Sequence of chain 1.A:
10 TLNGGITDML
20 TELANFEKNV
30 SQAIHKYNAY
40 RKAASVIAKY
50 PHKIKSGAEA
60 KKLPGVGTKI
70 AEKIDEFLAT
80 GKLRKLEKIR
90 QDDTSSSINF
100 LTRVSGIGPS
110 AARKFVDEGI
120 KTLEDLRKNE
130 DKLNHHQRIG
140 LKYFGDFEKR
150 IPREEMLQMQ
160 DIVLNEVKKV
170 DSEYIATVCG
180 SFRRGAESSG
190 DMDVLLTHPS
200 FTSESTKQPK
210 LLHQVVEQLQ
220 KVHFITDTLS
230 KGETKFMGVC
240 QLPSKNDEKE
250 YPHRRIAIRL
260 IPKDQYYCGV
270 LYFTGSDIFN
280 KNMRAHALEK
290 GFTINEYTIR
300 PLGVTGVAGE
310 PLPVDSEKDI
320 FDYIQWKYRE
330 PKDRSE

Binding-site contacts:
Ligand atom PA contacts residue MG1 of chain 1.F at 3.7 Å.
Ligand atom C2' contacts residue ASN279 of chain 1.A at 3.3 Å.
Ligand atom O2B contacts residue SER180 of chain 1.A at 3.1 Å (h-bond).
Ligand atom O3' contacts residue GLY179 of chain 1.A at 3.7 Å.
Ligand atom C1' contacts residue TYR271 of chain 1.A at 3.7 Å (hydrophobic).
Ligand atom O2B contacts residue MG1 of chain 1.F at 2.3 Å.
Ligand atom O2G contacts residue GLY189 of chain 1.A at 3.0 Å (h-bond).
Ligand atom O3G contacts residue ASP190 of chain 1.A at 2.8 Å (salt-bridge).
Ligand atom O3' contacts residue GLY274 of chain 1.A at 3.2 Å.
Ligand atom O2G contacts residue SER180 of chain 1.A at 2.7 Å (h-bond).
Ligand atom O2G contacts residue SER188 of chain 1.A at 3.5 Å.
Ligand atom O1B contacts residue SER180 of chain 1.A at 3.6 Å (h-bond).
Ligand atom O2B contacts residue GLY179 of chain 1.A at 3.4 Å.
Ligand atom C5' contacts residue ASP192 of chain 1.A at 3.1 Å.
Ligand atom O3B contacts residue MG1 of chain 1.F at 3.8 Å.
Ligand atom O1B contacts residue ARG183 of chain 1.A at 2.7 Å (salt-bridge).
Ligand atom C4 contacts residue ASP276 of chain 1.A at 3.5 Å.
Ligand atom C2' contacts residue TYR271 of chain 1.A at 3.3 Å (hydrophobic).
Ligand atom O1A contacts residue ASP192 of chain 1.A at 2.7 Å (salt-bridge).
Ligand atom O3G contacts residue MG1 of chain 1.F at 2.1 Å.
Ligand atom O3' contacts residue ARG183 of chain 1.A at 3.5 Å (salt-bridge).
Ligand atom O1A contacts residue MG1 of chain 1.F at 2.2 Å.
Ligand atom C5 contacts residue ASP276 of chain 1.A at 3.7 Å.
Ligand atom O3G contacts residue GLY189 of chain 1.A at 3.5 Å (h-bond).
Ligand atom O2 contacts residue TYR271 of chain 1.A at 3.4 Å.
Ligand atom PG contacts residue MG1 of chain 1.F at 3.4 Å.
Ligand atom O2 contacts residue ASN279 of chain 1.A at 3.0 Å (h-bond).
Ligand atom O1A contacts residue ASP190 of chain 1.A at 2.9 Å (salt-bridge).
Ligand atom O1G contacts residue GLY189 of chain 1.A at 3.8 Å.
Ligand atom O3' contacts residue THR273 of chain 1.A at 3.5 Å (h-bond).
Ligand atom PG contacts residue SER180 of chain 1.A at 3.6 Å.
Ligand atom C4' contacts residue PHE272 of chain 1.A at 3.3 Å (hydrophobic).
Ligand atom O4' contacts residue PHE272 of chain 1.A at 3.5 Å.
Ligand atom O3' contacts residue PHE272 of chain 1.A at 3.4 Å (h-bond).
Ligand atom C3' contacts residue PHE272 of chain 1.A at 3.7 Å (hydrophobic).
Ligand atom N3 contacts residue ASP276 of chain 1.A at 3.7 Å.
Ligand atom O2B contacts residue ASP192 of chain 1.A at 3.1 Å (salt-bridge).
Ligand atom PB contacts residue MG1 of chain 1.F at 3.4 Å.
Ligand atom C2' contacts residue GLY274 of chain 1.A at 3.5 Å.
Ligand atom PG contacts residue GLY189 of chain 1.A at 3.6 Å.

A small-molecule ligand and the protein it binds are described below.
Small molecule (SMILES): O=c1ccn([C@H]2C[C@H](O)[C@@H](CO[P](=O)(O)N[P](=O)(O)OP(=O)(O)O)O2)c(=O)[nH]1